This small molecule binds to this protein.
Small molecule (SMILES): Nc1ncnc2c1ncn2[C@@H]1O[C@H](CO[P](=O)(O)O[P](=O)(O)NP(=O)(O)O)[C@@H](O)[C@H]1O

Sequence of chain 1.B:
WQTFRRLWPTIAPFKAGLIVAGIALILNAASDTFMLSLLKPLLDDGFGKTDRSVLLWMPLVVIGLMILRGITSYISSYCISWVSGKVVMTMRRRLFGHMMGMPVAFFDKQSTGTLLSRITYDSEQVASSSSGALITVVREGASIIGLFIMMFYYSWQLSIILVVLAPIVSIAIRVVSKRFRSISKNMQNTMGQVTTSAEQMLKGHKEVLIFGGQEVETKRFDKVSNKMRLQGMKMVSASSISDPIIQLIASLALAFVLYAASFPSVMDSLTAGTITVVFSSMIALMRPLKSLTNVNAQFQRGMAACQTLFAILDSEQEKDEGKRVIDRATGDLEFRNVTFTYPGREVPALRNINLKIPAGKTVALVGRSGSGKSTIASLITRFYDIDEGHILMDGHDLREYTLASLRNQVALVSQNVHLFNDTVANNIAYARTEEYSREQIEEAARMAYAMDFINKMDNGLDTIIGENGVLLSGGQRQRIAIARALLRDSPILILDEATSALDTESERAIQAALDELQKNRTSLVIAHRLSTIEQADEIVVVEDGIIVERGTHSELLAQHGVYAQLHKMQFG

Binding-site contacts:
Ligand atom N3B contacts residue LYS382 of chain 1.B at 3.0 Å (salt-bridge).
Ligand atom C5 contacts residue TYR351 of chain 1.B at 3.5 Å (hydrophobic).
Ligand atom PB contacts residue LYS382 of chain 1.B at 3.2 Å.
Ligand atom N3B contacts residue SER482 of chain 1.A at 3.1 Å (h-bond).
Ligand atom O1B contacts residue SER380 of chain 1.B at 2.8 Å (h-bond).
Ligand atom C2 contacts residue TYR351 of chain 1.B at 3.6 Å (hydrophobic).
Ligand atom N6 contacts residue LEU480 of chain 1.A at 3.6 Å.
Ligand atom O2A contacts residue LYS382 of chain 1.B at 3.4 Å (salt-bridge).
Ligand atom O2A contacts residue SER380 of chain 1.B at 2.2 Å (h-bond).
Ligand atom O3G contacts residue HIS537 of chain 1.B at 3.3 Å (h-bond).
Ligand atom O2B contacts residue SER383 of chain 1.B at 2.2 Å (h-bond).
Ligand atom PA contacts residue THR384 of chain 1.B at 3.5 Å.
Ligand atom C6 contacts residue TYR351 of chain 1.B at 3.4 Å (hydrophobic).
Ligand atom N7 contacts residue TYR351 of chain 1.B at 3.4 Å.
Ligand atom N9 contacts residue TYR351 of chain 1.B at 3.6 Å.
Ligand atom O2A contacts residue THR384 of chain 1.B at 3.6 Å.
Ligand atom O1B contacts residue SER383 of chain 1.B at 3.0 Å (h-bond).
Ligand atom C8 contacts residue TYR351 of chain 1.B at 3.6 Å (hydrophobic).
Ligand atom O1B contacts residue LYS382 of chain 1.B at 2.4 Å (salt-bridge).
Ligand atom PA contacts residue SER380 of chain 1.B at 3.4 Å.
Ligand atom C2' contacts residue GLN485 of chain 1.A at 3.5 Å.
Ligand atom O3' contacts residue GLY379 of chain 1.B at 3.3 Å (h-bond).
Ligand atom O2G contacts residue SER378 of chain 1.B at 2.7 Å (h-bond).
Ligand atom N6 contacts residue TYR351 of chain 1.B at 3.5 Å.
Ligand atom O1A contacts residue THR384 of chain 1.B at 2.5 Å (h-bond).
Ligand atom O2G contacts residue SER482 of chain 1.A at 2.4 Å (h-bond).
Ligand atom O2A contacts residue GLY381 of chain 1.B at 3.0 Å.
Ligand atom N3 contacts residue TYR351 of chain 1.B at 3.6 Å.
Ligand atom C5' contacts residue SER482 of chain 1.A at 3.6 Å.
Ligand atom O1G contacts residue SER482 of chain 1.A at 2.9 Å (h-bond).
Ligand atom N1 contacts residue TYR351 of chain 1.B at 3.5 Å.
Ligand atom C3' contacts residue GLN485 of chain 1.A at 3.6 Å.
Ligand atom O1A contacts residue SER383 of chain 1.B at 2.9 Å.
Ligand atom O3A contacts residue SER383 of chain 1.B at 3.6 Å.
Ligand atom PB contacts residue SER383 of chain 1.B at 3.3 Å.
Ligand atom O5' contacts residue THR384 of chain 1.B at 3.5 Å (h-bond).
Ligand atom C4 contacts residue TYR351 of chain 1.B at 3.5 Å (hydrophobic).
Ligand atom PG contacts residue SER482 of chain 1.A at 2.9 Å.
Ligand atom O3G contacts residue LYS382 of chain 1.B at 3.1 Å (salt-bridge).
Ligand atom O2G contacts residue GLY484 of chain 1.A at 3.6 Å.

Sequence of chain 1.A:
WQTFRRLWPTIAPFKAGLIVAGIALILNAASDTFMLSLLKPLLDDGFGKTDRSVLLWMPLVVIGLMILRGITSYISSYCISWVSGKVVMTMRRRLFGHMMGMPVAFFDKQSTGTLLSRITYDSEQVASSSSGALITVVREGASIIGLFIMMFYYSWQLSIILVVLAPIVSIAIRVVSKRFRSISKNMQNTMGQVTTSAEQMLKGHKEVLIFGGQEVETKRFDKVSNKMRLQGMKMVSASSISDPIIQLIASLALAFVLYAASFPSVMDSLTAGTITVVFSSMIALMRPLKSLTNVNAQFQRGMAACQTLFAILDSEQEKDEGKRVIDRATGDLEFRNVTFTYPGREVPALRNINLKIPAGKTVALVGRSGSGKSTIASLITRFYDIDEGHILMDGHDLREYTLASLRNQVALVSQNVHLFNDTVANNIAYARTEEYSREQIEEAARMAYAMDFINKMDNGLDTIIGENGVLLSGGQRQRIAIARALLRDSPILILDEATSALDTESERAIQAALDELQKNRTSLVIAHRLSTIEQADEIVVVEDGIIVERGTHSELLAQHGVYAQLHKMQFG